A protein and the small-molecule ligand that binds it are described below.
Small molecule (SMILES): CC(=O)N[C@@H]1[C@@H](O)[C@H](O)[C@@H](CO)O[C@H]1O

Binding-site contacts:
Ligand atom C8 contacts residue ASN234 of chain 1.A at 4.0 Å.
Ligand atom C7 contacts residue ASN234 of chain 1.A at 3.3 Å.
Ligand atom O7 contacts residue ASN234 of chain 1.A at 3.3 Å (h-bond).
Ligand atom C2 contacts residue ASN234 of chain 1.A at 2.5 Å.
Ligand atom C5 contacts residue ASN234 of chain 1.A at 3.8 Å.
Ligand atom C1 contacts residue ASN234 of chain 1.A at 1.5 Å.
Ligand atom N2 contacts residue ASN234 of chain 1.A at 3.0 Å (h-bond).
Ligand atom C4 contacts residue ASN234 of chain 1.A at 4.3 Å.
Ligand atom C3 contacts residue ASN234 of chain 1.A at 3.9 Å.
Ligand atom O5 contacts residue ASN234 of chain 1.A at 2.4 Å (h-bond).

Sequence of chain 1.A:
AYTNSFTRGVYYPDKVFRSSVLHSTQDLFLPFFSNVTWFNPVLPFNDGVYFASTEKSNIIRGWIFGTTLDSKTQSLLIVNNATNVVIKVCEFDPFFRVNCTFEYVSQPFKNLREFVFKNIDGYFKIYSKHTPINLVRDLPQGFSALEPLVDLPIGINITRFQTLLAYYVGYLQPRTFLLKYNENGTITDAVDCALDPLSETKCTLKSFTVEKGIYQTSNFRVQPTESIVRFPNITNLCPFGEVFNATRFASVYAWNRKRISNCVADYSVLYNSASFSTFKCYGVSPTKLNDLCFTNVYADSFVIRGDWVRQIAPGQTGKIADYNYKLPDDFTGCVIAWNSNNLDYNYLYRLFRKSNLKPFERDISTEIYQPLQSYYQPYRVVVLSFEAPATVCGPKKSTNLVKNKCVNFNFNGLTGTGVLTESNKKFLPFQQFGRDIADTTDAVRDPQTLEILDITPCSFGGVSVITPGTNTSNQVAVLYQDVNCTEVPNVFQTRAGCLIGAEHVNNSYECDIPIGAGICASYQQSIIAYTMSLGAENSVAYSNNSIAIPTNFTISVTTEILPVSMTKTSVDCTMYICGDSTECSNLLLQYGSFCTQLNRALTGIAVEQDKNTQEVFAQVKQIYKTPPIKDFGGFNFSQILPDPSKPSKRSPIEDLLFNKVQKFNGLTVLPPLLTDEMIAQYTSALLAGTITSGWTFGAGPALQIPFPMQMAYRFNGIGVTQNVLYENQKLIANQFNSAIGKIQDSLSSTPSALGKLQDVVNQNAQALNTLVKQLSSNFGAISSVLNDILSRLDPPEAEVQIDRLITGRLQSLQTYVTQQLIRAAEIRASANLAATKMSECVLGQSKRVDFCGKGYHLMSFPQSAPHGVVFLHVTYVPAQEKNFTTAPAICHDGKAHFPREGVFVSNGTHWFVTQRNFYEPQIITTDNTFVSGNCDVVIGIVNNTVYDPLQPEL